Binding-site contacts:
Ligand atom CG contacts residue ARG68 of chain 1.B at 3.4 Å.
Ligand atom O3P contacts residue ALA243 of chain 1.B at 3.5 Å.
Ligand atom F2 contacts residue GLN195 of chain 1.B at 3.3 Å.
Ligand atom OE1 contacts residue ARG68 of chain 1.B at 2.8 Å (salt-bridge).
Ligand atom O3P contacts residue GLY246 of chain 1.B at 2.8 Å (h-bond).
Ligand atom CZ contacts residue ALA243 of chain 1.B at 3.6 Å (hydrophobic).
Ligand atom CB contacts residue PHE67 of chain 1.B at 3.5 Å (hydrophobic).
Ligand atom C contacts residue ASP69 of chain 1.B at 3.6 Å.
Ligand atom N contacts residue ASP69 of chain 1.B at 3.2 Å (salt-bridge).
Ligand atom OD1 contacts residue ARG68 of chain 1.B at 3.2 Å.
Ligand atom O1P contacts residue ARG242 of chain 1.B at 3.0 Å (salt-bridge).
Ligand atom F1 contacts residue ASP194 of chain 1.B at 3.4 Å.
Ligand atom CD2 contacts residue ALA243 of chain 1.B at 3.7 Å (hydrophobic).
Ligand atom CD2 contacts residue GLN284 of chain 1.B at 3.1 Å.
Ligand atom CG contacts residue ARG68 of chain 1.B at 3.3 Å.
Ligand atom P contacts residue CYS241 of chain 1.B at 3.4 Å.
Ligand atom O contacts residue ARG68 of chain 1.B at 2.8 Å (salt-bridge).
Ligand atom O2P contacts residue CYS241 of chain 1.B at 3.3 Å (h-bond).
Ligand atom CD contacts residue ARG68 of chain 1.B at 3.7 Å.
Ligand atom CE2 contacts residue ALA243 of chain 1.B at 3.6 Å (hydrophobic).
Ligand atom O1P contacts residue CYS241 of chain 1.B at 3.3 Å (h-bond).
Ligand atom C1 contacts residue GLN195 of chain 1.B at 3.4 Å.
Ligand atom CB contacts residue ASP69 of chain 1.B at 3.4 Å.
Ligand atom CZ contacts residue GLN195 of chain 1.B at 3.4 Å.
Ligand atom O2P contacts residue GLY246 of chain 1.B at 3.6 Å.
Ligand atom O3P contacts residue VAL245 of chain 1.B at 3.0 Å (h-bond).
Ligand atom F2 contacts residue GLN284 of chain 1.B at 3.0 Å.
Ligand atom CD1 contacts residue ASP69 of chain 1.B at 3.5 Å.
Ligand atom CA contacts residue ASP69 of chain 1.B at 3.3 Å.
Ligand atom N contacts residue PHE67 of chain 1.B at 3.6 Å.
Ligand atom F1 contacts residue GLN195 of chain 1.B at 3.0 Å.
Ligand atom O3P contacts residue CYS241 of chain 1.B at 3.1 Å (h-bond).
Ligand atom OD2 contacts residue ARG68 of chain 1.B at 2.8 Å (salt-bridge).
Ligand atom O3P contacts residue GLY244 of chain 1.B at 3.4 Å (h-bond).
Ligand atom O2P contacts residue ARG247 of chain 1.B at 2.9 Å (salt-bridge).
Ligand atom N contacts residue ASP69 of chain 1.B at 3.0 Å (salt-bridge).
Ligand atom O1P contacts residue ARG247 of chain 1.B at 3.0 Å (salt-bridge).
Ligand atom O contacts residue PHE67 of chain 1.B at 3.1 Å.
Ligand atom CG contacts residue ASP69 of chain 1.B at 3.2 Å.
Ligand atom O1P contacts residue ALA243 of chain 1.B at 3.0 Å (h-bond).

A protein and the small-molecule ligand that binds it are described below.
Small molecule (SMILES): CC(C)C[C@H](NC(=O)[C@H](Cc1ccc(C(F)(F)P(=O)(O)O)cc1)NC(=O)[C@H](CCC(=O)O)NC(=O)[C@@H](N)CC(=O)O)C(N)=O

Sequence of chain 1.B:
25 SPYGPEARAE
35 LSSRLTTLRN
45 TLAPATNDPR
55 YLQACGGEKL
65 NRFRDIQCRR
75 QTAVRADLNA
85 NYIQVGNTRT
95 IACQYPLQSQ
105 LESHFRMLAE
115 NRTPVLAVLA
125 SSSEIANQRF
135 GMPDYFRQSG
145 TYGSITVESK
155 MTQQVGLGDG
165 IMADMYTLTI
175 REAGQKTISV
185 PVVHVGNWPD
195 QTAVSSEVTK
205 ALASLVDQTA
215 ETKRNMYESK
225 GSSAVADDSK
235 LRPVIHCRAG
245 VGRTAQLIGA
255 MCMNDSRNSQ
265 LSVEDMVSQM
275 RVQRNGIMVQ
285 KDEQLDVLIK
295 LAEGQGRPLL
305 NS